Sequence of chain 1.A:
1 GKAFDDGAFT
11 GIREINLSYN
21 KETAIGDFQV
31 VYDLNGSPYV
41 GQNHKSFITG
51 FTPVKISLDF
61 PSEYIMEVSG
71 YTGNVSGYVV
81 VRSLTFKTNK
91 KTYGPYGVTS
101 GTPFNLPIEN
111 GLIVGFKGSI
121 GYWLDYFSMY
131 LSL

Binding-site contacts:
Ligand atom C6 contacts residue TYR122 of chain 1.A at 3.9 Å (hydrophobic).
Ligand atom O4 contacts residue ASP125 of chain 1.A at 2.9 Å (salt-bridge).
Ligand atom C1 contacts residue TYR78 of chain 1.A at 4.1 Å (hydrophobic).
Ligand atom C6 contacts residue TRP123 of chain 1.A at 3.8 Å (hydrophobic).
Ligand atom O4 contacts residue GLY1 of chain 1.A at 3.0 Å (h-bond).
Ligand atom C6 contacts residue ASP125 of chain 1.A at 3.2 Å.
Ligand atom O6 contacts residue TRP123 of chain 1.A at 2.8 Å (h-bond).
Ligand atom O4 contacts residue GLY121 of chain 1.A at 3.4 Å.
Ligand atom O1 contacts residue TYR122 of chain 1.A at 3.5 Å.
Ligand atom C4 contacts residue ASP125 of chain 1.A at 3.3 Å.
Ligand atom C5 contacts residue TYR78 of chain 1.A at 3.8 Å (hydrophobic).
Ligand atom C4 contacts residue GLY121 of chain 1.A at 4.5 Å.
Ligand atom O5 contacts residue TYR122 of chain 1.A at 3.0 Å (h-bond).
Ligand atom C4 contacts residue GLY1 of chain 1.A at 3.9 Å.
Ligand atom C5 contacts residue GLY121 of chain 1.A at 4.3 Å.
Ligand atom O6 contacts residue ASP125 of chain 1.A at 2.7 Å (salt-bridge).
Ligand atom O6 contacts residue GLY121 of chain 1.A at 3.7 Å.
Ligand atom C6 contacts residue TYR78 of chain 1.A at 3.7 Å (hydrophobic).
Ligand atom C5 contacts residue TYR122 of chain 1.A at 3.9 Å (hydrophobic).
Ligand atom C2 contacts residue GLY1 of chain 1.A at 3.9 Å.
Ligand atom O5 contacts residue GLY121 of chain 1.A at 3.6 Å.
Ligand atom O3 contacts residue GLY1 of chain 1.A at 2.8 Å (h-bond).
Ligand atom C3 contacts residue TYR78 of chain 1.A at 3.6 Å (hydrophobic).
Ligand atom C4 contacts residue TYR78 of chain 1.A at 3.9 Å (hydrophobic).
Ligand atom O1 contacts residue PHE47 of chain 1.A at 3.9 Å.
Ligand atom C5 contacts residue ASP125 of chain 1.A at 3.8 Å.
Ligand atom C2 contacts residue TYR78 of chain 1.A at 4.5 Å (hydrophobic).
Ligand atom O2 contacts residue TYR78 of chain 1.A at 4.4 Å.
Ligand atom O6 contacts residue TYR122 of chain 1.A at 3.1 Å (h-bond).
Ligand atom C6 contacts residue VAL80 of chain 1.A at 4.0 Å (hydrophobic).
Ligand atom C1 contacts residue TYR122 of chain 1.A at 4.2 Å (hydrophobic).
Ligand atom C3 contacts residue GLY1 of chain 1.A at 3.7 Å.
Ligand atom O6 contacts residue VAL80 of chain 1.A at 4.0 Å.
Ligand atom O4 contacts residue TYR122 of chain 1.A at 4.5 Å.

The protein below binds the small molecule below.
Small molecule (SMILES): O=[N+]([O-])c1ccc(O[C@@H]2O[C@H](CO)[C@H](O)[C@H](O)[C@H]2O)cc1